This protein binds this small molecule.
Small molecule (SMILES): OC[C@H]1O[C@H](O)[C@H](O)[C@@H]1O

Binding-site contacts:
Ligand atom C1 contacts residue PHE73 of chain 1.A at 3.8 Å (hydrophobic).
Ligand atom O4 contacts residue ASP38 of chain 1.A at 4.3 Å.
Ligand atom O2 contacts residue ASP14 of chain 1.A at 3.2 Å (salt-bridge).
Ligand atom O3 contacts residue ASN173 of chain 1.A at 3.2 Å (h-bond).
Ligand atom C1 contacts residue ASP38 of chain 1.A at 3.0 Å.
Ligand atom C5 contacts residue MET151 of chain 1.A at 3.8 Å (hydrophobic).
Ligand atom O4 contacts residue ASN173 of chain 1.A at 4.2 Å.
Ligand atom O5 contacts residue GLU171 of chain 1.A at 2.8 Å (salt-bridge).
Ligand atom C2 contacts residue ASP247 of chain 1.A at 3.7 Å.
Ligand atom O3 contacts residue MET151 of chain 1.A at 3.8 Å.
Ligand atom C5 contacts residue ASN160 of chain 1.A at 3.7 Å.
Ligand atom C4 contacts residue MET151 of chain 1.A at 4.2 Å (hydrophobic).
Ligand atom C4 contacts residue GLU171 of chain 1.A at 4.2 Å.
Ligand atom C3 contacts residue ASN173 of chain 1.A at 4.2 Å.
Ligand atom O2 contacts residue GLY11 of chain 1.A at 4.3 Å.
Ligand atom O3 contacts residue CA1 of chain 1.C at 2.7 Å.
Ligand atom O5 contacts residue ASN160 of chain 1.A at 2.9 Å (h-bond).
Ligand atom C2 contacts residue CA1 of chain 1.C at 3.3 Å.
Ligand atom O3 contacts residue THR125 of chain 1.A at 3.1 Å (h-bond).
Ligand atom O2 contacts residue ASP13 of chain 1.A at 3.5 Å (salt-bridge).
Ligand atom O5 contacts residue TRP172 of chain 1.A at 3.4 Å.
Ligand atom C5 contacts residue GLU171 of chain 1.A at 3.7 Å.
Ligand atom C2 contacts residue ASP13 of chain 1.A at 4.1 Å.
Ligand atom C3 contacts residue ASP247 of chain 1.A at 3.5 Å.
Ligand atom O2 contacts residue CA1 of chain 1.C at 2.4 Å.
Ligand atom O5 contacts residue ASN173 of chain 1.A at 4.1 Å.
Ligand atom O2 contacts residue ASP38 of chain 1.A at 3.2 Å (salt-bridge).
Ligand atom C2 contacts residue ASP38 of chain 1.A at 3.6 Å.
Ligand atom O5 contacts residue MET151 of chain 1.A at 4.3 Å.
Ligand atom C4 contacts residue ASN173 of chain 1.A at 3.9 Å.
Ligand atom O5 contacts residue LEU196 of chain 1.A at 4.2 Å.
Ligand atom C1 contacts residue CA1 of chain 1.C at 4.2 Å.
Ligand atom C3 contacts residue CA1 of chain 1.C at 3.5 Å.
Ligand atom O4 contacts residue PHE73 of chain 1.A at 3.7 Å.
Ligand atom O3 contacts residue ASP247 of chain 1.A at 2.6 Å (salt-bridge).
Ligand atom C3 contacts residue MET151 of chain 1.A at 4.3 Å (hydrophobic).
Ligand atom O2 contacts residue ASP9 of chain 1.A at 3.9 Å.
Ligand atom O2 contacts residue ASP247 of chain 1.A at 3.2 Å (salt-bridge).
Ligand atom C5 contacts residue LEU196 of chain 1.A at 4.5 Å (hydrophobic).
Ligand atom O4 contacts residue TRP172 of chain 1.A at 4.1 Å.

Sequence of chain 1.A:
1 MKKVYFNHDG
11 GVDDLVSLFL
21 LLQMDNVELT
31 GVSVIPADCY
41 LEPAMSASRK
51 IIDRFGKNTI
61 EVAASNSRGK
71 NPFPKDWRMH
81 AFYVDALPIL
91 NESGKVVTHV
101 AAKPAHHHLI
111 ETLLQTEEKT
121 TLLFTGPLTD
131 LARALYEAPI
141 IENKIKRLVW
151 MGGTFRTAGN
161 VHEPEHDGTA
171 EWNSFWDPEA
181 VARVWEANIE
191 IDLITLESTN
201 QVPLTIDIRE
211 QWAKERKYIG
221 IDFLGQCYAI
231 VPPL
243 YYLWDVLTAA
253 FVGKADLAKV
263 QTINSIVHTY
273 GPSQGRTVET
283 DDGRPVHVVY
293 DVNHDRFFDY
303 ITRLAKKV